Sequence of chain 1.A:
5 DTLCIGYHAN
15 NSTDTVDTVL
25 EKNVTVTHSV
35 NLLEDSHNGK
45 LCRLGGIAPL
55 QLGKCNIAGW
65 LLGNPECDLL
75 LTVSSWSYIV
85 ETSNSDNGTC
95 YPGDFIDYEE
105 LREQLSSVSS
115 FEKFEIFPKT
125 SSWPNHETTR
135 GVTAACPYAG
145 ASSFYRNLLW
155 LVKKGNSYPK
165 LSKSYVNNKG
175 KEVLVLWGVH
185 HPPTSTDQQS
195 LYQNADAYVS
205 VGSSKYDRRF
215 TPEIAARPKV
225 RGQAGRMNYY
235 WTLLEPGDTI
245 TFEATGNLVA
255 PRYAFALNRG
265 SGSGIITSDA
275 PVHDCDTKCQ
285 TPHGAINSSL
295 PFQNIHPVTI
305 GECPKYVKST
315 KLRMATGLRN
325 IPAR

A protein and the small-molecule ligand that binds it are described below.
Small molecule (SMILES): CC(=O)N[C@H]1[C@H]([C@H](O)[C@H](O)CO)O[C@@](OC[C@H]2OC[C@H](O)[C@@H](O)[C@H]2O)(C(=O)O)C[C@@H]1O

Binding-site contacts:
Ligand atom O1A contacts residue THR137 of chain 1.A at 4.0 Å.
Ligand atom C3 contacts residue GLY226 of chain 1.A at 3.8 Å.
Ligand atom C4 contacts residue VAL136 of chain 1.A at 3.5 Å (hydrophobic).
Ligand atom C1 contacts residue THR137 of chain 1.A at 3.6 Å.
Ligand atom O1B contacts residue GLN227 of chain 1.A at 3.4 Å (h-bond).
Ligand atom O9 contacts residue TYR95 of chain 1.A at 3.1 Å (h-bond).
Ligand atom O1A contacts residue ALA138 of chain 1.A at 3.0 Å (h-bond).
Ligand atom O4 contacts residue GLN227 of chain 1.A at 3.8 Å.
Ligand atom O8 contacts residue TRP154 of chain 1.A at 3.7 Å.
Ligand atom O9 contacts residue HIS184 of chain 1.A at 3.5 Å (h-bond).
Ligand atom C11 contacts residue LEU195 of chain 1.A at 3.4 Å (hydrophobic).
Ligand atom C10 contacts residue ARG134 of chain 1.A at 3.8 Å.
Ligand atom C10 contacts residue LEU195 of chain 1.A at 3.8 Å (hydrophobic).
Ligand atom C2 contacts residue LYS223 of chain 1.A at 4.1 Å.
Ligand atom O10 contacts residue VAL156 of chain 1.A at 4.1 Å.
Ligand atom O10 contacts residue LEU195 of chain 1.A at 3.8 Å.
Ligand atom C3 contacts residue LYS223 of chain 1.A at 3.9 Å.
Ligand atom O8 contacts residue TYR95 of chain 1.A at 2.7 Å (h-bond).
Ligand atom C7 contacts residue TRP154 of chain 1.A at 3.8 Å (hydrophobic).
Ligand atom O9 contacts residue PRO187 of chain 1.A at 3.2 Å.
Ligand atom O4 contacts residue VAL136 of chain 1.A at 3.8 Å.
Ligand atom C5 contacts residue VAL136 of chain 1.A at 4.0 Å (hydrophobic).
Ligand atom O4 contacts residue GLY226 of chain 1.A at 3.0 Å (h-bond).
Ligand atom N5 contacts residue TRP154 of chain 1.A at 4.1 Å.
Ligand atom C1 contacts residue GLN227 of chain 1.A at 4.1 Å.
Ligand atom C8 contacts residue GLN227 of chain 1.A at 3.9 Å.
Ligand atom O3 contacts residue LYS223 of chain 1.A at 2.7 Å (salt-bridge).
Ligand atom C4 contacts residue GLY226 of chain 1.A at 3.3 Å.
Ligand atom O1B contacts residue ALA138 of chain 1.A at 3.3 Å (h-bond).
Ligand atom C9 contacts residue TYR95 of chain 1.A at 3.5 Å (hydrophobic).
Ligand atom O2 contacts residue LYS223 of chain 1.A at 3.6 Å (salt-bridge).
Ligand atom C8 contacts residue TYR95 of chain 1.A at 3.7 Å (hydrophobic).
Ligand atom O1B contacts residue THR137 of chain 1.A at 2.5 Å (h-bond).
Ligand atom O10 contacts residue ARG134 of chain 1.A at 3.1 Å (salt-bridge).
Ligand atom C9 contacts residue HIS184 of chain 1.A at 3.4 Å.
Ligand atom N5 contacts residue VAL136 of chain 1.A at 3.5 Å (h-bond).
Ligand atom O8 contacts residue GLN227 of chain 1.A at 3.0 Å (h-bond).
Ligand atom O10 contacts residue TRP154 of chain 1.A at 4.2 Å.
Ligand atom O3 contacts residue GLY226 of chain 1.A at 3.1 Å (h-bond).
Ligand atom C1 contacts residue ALA138 of chain 1.A at 3.5 Å (hydrophobic).